Sequence of chain 2.B:
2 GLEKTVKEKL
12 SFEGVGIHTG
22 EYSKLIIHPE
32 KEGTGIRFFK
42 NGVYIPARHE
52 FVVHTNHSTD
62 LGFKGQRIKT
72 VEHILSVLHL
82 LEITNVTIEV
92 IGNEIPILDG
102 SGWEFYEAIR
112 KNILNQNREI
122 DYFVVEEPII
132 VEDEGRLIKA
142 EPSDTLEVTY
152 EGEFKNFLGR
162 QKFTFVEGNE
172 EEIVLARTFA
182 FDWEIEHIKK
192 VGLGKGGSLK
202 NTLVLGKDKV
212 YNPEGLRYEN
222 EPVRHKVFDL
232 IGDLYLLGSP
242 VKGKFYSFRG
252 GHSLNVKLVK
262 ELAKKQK

This protein binds this small molecule.
Small molecule (SMILES): CCCCCCCOc1cccc(C(=O)O)c1

Binding-site contacts:
Ligand atom C11 contacts residue GLY198 of chain 2.B at 3.9 Å.
Ligand atom C10 contacts residue HIS58 of chain 2.B at 4.0 Å.
Ligand atom C13 contacts residue GLY195 of chain 2.B at 4.3 Å.
Ligand atom O15 contacts residue GLY198 of chain 2.B at 3.8 Å.
Ligand atom C14 contacts residue LYS190 of chain 2.B at 4.2 Å.
Ligand atom C13 contacts residue ILE189 of chain 2.B at 4.0 Å (hydrophobic).
Ligand atom C11 contacts residue SER199 of chain 2.B at 4.1 Å.
Ligand atom C5 contacts residue LYS190 of chain 2.B at 3.6 Å.
Ligand atom C5 contacts residue GLY198 of chain 2.B at 3.2 Å.
Ligand atom C2 contacts residue VAL205 of chain 2.B at 3.9 Å (hydrophobic).
Ligand atom C9 contacts residue SO41 of chain 2.H at 3.5 Å.
Ligand atom C8 contacts residue GLY195 of chain 2.B at 3.7 Å.
Ligand atom C8 contacts residue GLY198 of chain 2.B at 3.6 Å.
Ligand atom C1 contacts residue LYS190 of chain 2.B at 3.7 Å.
Ligand atom O17 contacts residue LYS190 of chain 2.B at 2.5 Å (salt-bridge).
Ligand atom C14 contacts residue GLY198 of chain 2.B at 3.1 Å.
Ligand atom C3 contacts residue LEU200 of chain 2.B at 4.2 Å (hydrophobic).
Ligand atom C6 contacts residue GLY198 of chain 2.B at 3.9 Å.
Ligand atom C8 contacts residue ILE186 of chain 2.B at 4.3 Å (hydrophobic).
Ligand atom C11 contacts residue ILE186 of chain 2.B at 4.0 Å (hydrophobic).
Ligand atom C7 contacts residue VAL205 of chain 2.B at 3.5 Å (hydrophobic).
Ligand atom C4 contacts residue ILE189 of chain 2.B at 3.6 Å (hydrophobic).
Ligand atom O17 contacts residue GLY198 of chain 2.B at 3.4 Å (h-bond).
Ligand atom C1 contacts residue GLY198 of chain 2.B at 3.4 Å.
Ligand atom C2 contacts residue GLY198 of chain 2.B at 4.3 Å.
Ligand atom C6 contacts residue THR203 of chain 2.B at 3.7 Å.
Ligand atom C7 contacts residue SER199 of chain 2.B at 4.0 Å.
Ligand atom C9 contacts residue HIS58 of chain 2.B at 3.9 Å.
Ligand atom C14 contacts residue SER199 of chain 2.B at 3.9 Å.
Ligand atom C12 contacts residue ILE18 of chain 2.B at 3.7 Å (hydrophobic).
Ligand atom C2 contacts residue SER199 of chain 2.B at 3.5 Å.
Ligand atom C1 contacts residue SER199 of chain 2.B at 4.1 Å.
Ligand atom O16 contacts residue ILE186 of chain 2.B at 3.3 Å.
Ligand atom C10 contacts residue THR179 of chain 2.B at 4.2 Å.
Ligand atom C3 contacts residue SER199 of chain 2.B at 3.4 Å.
Ligand atom C13 contacts residue ILE18 of chain 2.B at 4.3 Å (hydrophobic).
Ligand atom C2 contacts residue LEU200 of chain 2.B at 3.9 Å (hydrophobic).
Ligand atom C6 contacts residue ILE18 of chain 2.B at 3.7 Å (hydrophobic).
Ligand atom C7 contacts residue GLY198 of chain 2.B at 4.2 Å.
Ligand atom C3 contacts residue GLY198 of chain 2.B at 3.7 Å.